Binding-site contacts:
Ligand atom O6 contacts residue LYS577 of chain 1.A at 3.9 Å.
Ligand atom O7 contacts residue ASN301 of chain 1.D at 3.7 Å.
Ligand atom C3 contacts residue ASN301 of chain 1.D at 3.9 Å.
Ligand atom C1 contacts residue ASN301 of chain 1.D at 1.5 Å.
Ligand atom C4 contacts residue ASN301 of chain 1.D at 4.3 Å.
Ligand atom C2 contacts residue ASN301 of chain 1.D at 2.5 Å.
Ligand atom C1 contacts residue LYS577 of chain 1.A at 4.2 Å.
Ligand atom O5 contacts residue LYS577 of chain 1.A at 4.2 Å.
Ligand atom N2 contacts residue ASN301 of chain 1.D at 3.0 Å (h-bond).
Ligand atom O7 contacts residue ASN299 of chain 1.D at 3.5 Å (h-bond).
Ligand atom C5 contacts residue ASN301 of chain 1.D at 3.8 Å.
Ligand atom C7 contacts residue ASN301 of chain 1.D at 3.5 Å.
Ligand atom O5 contacts residue ASN301 of chain 1.D at 2.4 Å (h-bond).
Ligand atom C8 contacts residue ASN299 of chain 1.D at 3.5 Å.
Ligand atom C7 contacts residue ASN299 of chain 1.D at 3.8 Å.

A protein and the small-molecule ligand that binds it are described below.
Small molecule (SMILES): CC(=O)N[C@@H]1[C@@H](O)[C@H](O)[C@@H](CO)O[C@H]1O

Sequence of chain 1.A:
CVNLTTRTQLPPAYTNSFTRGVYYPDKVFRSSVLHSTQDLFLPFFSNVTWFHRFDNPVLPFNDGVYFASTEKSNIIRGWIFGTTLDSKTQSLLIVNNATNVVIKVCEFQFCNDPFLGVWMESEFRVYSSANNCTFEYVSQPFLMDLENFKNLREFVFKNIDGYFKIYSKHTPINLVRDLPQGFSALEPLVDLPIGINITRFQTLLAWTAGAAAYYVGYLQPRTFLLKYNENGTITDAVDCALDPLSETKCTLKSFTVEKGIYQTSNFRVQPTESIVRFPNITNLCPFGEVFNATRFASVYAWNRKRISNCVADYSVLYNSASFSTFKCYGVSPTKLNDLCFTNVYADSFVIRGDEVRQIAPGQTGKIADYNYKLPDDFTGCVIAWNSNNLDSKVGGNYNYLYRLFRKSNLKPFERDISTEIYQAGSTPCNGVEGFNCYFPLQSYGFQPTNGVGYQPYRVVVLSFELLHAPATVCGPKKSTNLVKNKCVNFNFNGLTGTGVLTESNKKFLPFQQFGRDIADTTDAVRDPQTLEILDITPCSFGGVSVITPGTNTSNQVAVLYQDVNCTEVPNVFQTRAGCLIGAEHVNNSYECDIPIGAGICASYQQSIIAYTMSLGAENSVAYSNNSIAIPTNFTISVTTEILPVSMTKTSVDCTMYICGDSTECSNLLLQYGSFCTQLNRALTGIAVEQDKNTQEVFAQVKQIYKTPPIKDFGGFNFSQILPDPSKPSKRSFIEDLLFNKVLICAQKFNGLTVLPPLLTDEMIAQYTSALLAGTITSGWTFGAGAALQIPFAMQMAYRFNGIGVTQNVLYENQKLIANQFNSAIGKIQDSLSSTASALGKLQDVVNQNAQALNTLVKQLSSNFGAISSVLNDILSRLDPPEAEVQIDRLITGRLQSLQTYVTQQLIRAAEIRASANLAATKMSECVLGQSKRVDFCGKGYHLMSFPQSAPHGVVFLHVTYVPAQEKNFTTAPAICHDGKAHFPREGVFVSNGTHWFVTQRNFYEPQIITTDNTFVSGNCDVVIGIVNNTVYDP

Sequence of chain 1.D:
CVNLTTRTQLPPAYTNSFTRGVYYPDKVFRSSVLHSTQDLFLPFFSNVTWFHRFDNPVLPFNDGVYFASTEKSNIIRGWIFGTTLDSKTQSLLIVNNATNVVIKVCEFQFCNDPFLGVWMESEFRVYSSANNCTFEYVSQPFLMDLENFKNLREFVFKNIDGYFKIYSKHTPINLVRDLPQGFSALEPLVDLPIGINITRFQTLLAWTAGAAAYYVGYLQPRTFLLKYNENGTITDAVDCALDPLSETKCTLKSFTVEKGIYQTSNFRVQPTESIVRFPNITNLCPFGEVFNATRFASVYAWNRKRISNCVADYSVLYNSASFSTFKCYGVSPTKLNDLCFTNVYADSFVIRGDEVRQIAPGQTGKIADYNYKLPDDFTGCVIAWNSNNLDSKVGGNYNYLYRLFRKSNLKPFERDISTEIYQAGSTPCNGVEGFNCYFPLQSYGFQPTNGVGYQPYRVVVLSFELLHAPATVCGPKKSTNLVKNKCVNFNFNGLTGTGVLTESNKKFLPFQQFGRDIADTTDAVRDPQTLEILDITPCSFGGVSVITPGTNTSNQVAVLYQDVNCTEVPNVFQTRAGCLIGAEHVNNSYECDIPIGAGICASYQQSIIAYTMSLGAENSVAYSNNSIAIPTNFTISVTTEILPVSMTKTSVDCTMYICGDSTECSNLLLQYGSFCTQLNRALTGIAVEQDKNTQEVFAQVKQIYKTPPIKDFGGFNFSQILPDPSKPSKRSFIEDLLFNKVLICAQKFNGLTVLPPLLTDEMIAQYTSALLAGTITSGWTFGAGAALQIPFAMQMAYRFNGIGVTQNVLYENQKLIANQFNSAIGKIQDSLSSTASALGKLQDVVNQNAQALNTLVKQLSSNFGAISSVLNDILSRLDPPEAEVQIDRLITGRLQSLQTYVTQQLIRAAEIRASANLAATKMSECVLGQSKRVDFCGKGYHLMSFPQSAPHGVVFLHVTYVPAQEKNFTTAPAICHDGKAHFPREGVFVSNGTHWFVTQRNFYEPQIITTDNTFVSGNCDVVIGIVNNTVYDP